Sequence of chain 1.A:
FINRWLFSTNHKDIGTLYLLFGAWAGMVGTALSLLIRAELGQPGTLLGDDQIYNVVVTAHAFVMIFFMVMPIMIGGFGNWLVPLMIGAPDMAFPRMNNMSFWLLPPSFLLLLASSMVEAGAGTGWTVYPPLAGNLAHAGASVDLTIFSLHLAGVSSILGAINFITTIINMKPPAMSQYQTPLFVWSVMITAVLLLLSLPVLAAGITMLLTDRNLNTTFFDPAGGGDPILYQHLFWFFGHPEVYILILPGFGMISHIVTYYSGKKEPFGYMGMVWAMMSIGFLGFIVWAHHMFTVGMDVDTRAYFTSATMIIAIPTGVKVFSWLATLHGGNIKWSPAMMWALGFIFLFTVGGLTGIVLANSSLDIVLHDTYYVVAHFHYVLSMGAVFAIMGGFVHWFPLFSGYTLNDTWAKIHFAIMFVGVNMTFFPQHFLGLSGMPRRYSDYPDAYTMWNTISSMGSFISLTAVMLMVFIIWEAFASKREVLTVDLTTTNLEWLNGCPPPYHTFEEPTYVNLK

Binding-site contacts:
Ligand atom C24 contacts residue HIS233 of chain 1.A at 3.6 Å.
Ligand atom C22 contacts residue HIS233 of chain 1.A at 4.5 Å.
Ligand atom C1 contacts residue TYR304 of chain 1.A at 3.4 Å (hydrophobic).
Ligand atom O12 contacts residue THR301 of chain 1.A at 2.8 Å (h-bond).
Ligand atom C21 contacts residue MET297 of chain 1.A at 3.7 Å (hydrophobic).
Ligand atom C8 contacts residue PGV1 of chain 1.YA at 4.5 Å.
Ligand atom C23 contacts residue PGV1 of chain 1.YA at 4.2 Å.
Ligand atom C22 contacts residue PGV1 of chain 1.YA at 4.4 Å.
Ligand atom C24 contacts residue PGV1 of chain 1.YA at 3.4 Å.
Ligand atom C21 contacts residue HIS233 of chain 1.A at 3.7 Å.
Ligand atom O25 contacts residue HIS233 of chain 1.A at 3.9 Å.
Ligand atom C21 contacts residue TRP288 of chain 1.A at 3.9 Å (hydrophobic).
Ligand atom C19 contacts residue TYR304 of chain 1.A at 4.0 Å (hydrophobic).
Ligand atom C24 contacts residue HIS102 of chain 1.C at 3.2 Å.
Ligand atom C12 contacts residue THR301 of chain 1.A at 3.8 Å.
Ligand atom O26 contacts residue PGV1 of chain 1.YA at 3.6 Å.
Ligand atom O3 contacts residue ASP300 of chain 1.A at 3.6 Å.
Ligand atom C2 contacts residue THR301 of chain 1.A at 4.0 Å.
Ligand atom C20 contacts residue TRP288 of chain 1.A at 4.3 Å (hydrophobic).
Ligand atom C16 contacts residue PGV1 of chain 1.YA at 4.0 Å.
Ligand atom C20 contacts residue PGV1 of chain 1.YA at 4.4 Å.
Ligand atom O25 contacts residue TRP98 of chain 1.C at 2.8 Å (h-bond).
Ligand atom C2 contacts residue TYR304 of chain 1.A at 4.1 Å (hydrophobic).
Ligand atom C18 contacts residue TRP288 of chain 1.A at 4.1 Å (hydrophobic).
Ligand atom O26 contacts residue HIS233 of chain 1.A at 3.6 Å.
Ligand atom C7 contacts residue PGV1 of chain 1.YA at 4.2 Å.
Ligand atom C9 contacts residue THR301 of chain 1.A at 4.5 Å.
Ligand atom C2 contacts residue ASP300 of chain 1.A at 3.8 Å.
Ligand atom C11 contacts residue THR301 of chain 1.A at 3.9 Å.
Ligand atom O25 contacts residue PGV1 of chain 1.YA at 3.0 Å (h-bond).
Ligand atom C12 contacts residue PHE305 of chain 1.A at 4.0 Å (hydrophobic).
Ligand atom O26 contacts residue HIS102 of chain 1.C at 3.0 Å (h-bond).
Ligand atom C11 contacts residue TYR304 of chain 1.A at 4.5 Å (hydrophobic).
Ligand atom C23 contacts residue HIS233 of chain 1.A at 3.7 Å.
Ligand atom C23 contacts residue TRP98 of chain 1.C at 3.6 Å (hydrophobic).
Ligand atom C3 contacts residue ASP300 of chain 1.A at 4.5 Å.
Ligand atom C24 contacts residue TRP98 of chain 1.C at 3.6 Å (hydrophobic).
Ligand atom C15 contacts residue PGV1 of chain 1.YA at 3.9 Å.
Ligand atom C11 contacts residue PHE305 of chain 1.A at 4.0 Å (hydrophobic).
Ligand atom O25 contacts residue HIS102 of chain 1.C at 2.6 Å (h-bond).

Sequence of chain 1.C:
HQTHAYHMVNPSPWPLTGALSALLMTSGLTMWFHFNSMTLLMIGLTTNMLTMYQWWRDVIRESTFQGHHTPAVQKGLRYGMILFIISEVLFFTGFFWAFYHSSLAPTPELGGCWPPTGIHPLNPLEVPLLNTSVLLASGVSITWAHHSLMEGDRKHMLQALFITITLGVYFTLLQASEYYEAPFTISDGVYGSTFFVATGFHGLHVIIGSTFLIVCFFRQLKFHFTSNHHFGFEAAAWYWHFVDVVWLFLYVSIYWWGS

This protein binds this small molecule.
Small molecule (SMILES): C[C@H](CCC(=O)O)[C@H]1CC[C@H]2[C@@H]3[C@H](O)C[C@@H]4C[C@H](O)CC[C@]4(C)[C@H]3C[C@H](O)[C@]12C